Sequence of chain 39.C:
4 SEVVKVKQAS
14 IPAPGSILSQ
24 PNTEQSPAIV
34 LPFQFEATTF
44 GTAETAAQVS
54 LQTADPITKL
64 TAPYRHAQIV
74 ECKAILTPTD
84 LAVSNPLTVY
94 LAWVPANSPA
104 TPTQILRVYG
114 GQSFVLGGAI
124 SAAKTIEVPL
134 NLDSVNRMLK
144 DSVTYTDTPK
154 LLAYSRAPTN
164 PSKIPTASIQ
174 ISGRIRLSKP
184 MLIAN

The small molecule below binds the protein below.
Small molecule (SMILES): Nc1ccn([C@@H]2O[C@H](CO[P](=O)(O)O[C@H]3[C@@H](O)[C@H](n4ccc(N)nc4=O)O[C@@H]3CO[P](=O)(O)O[C@H]3[C@@H](O)[C@H](n4ccc(N)nc4=O)O[C@@H]3CO)[C@@H](O)[C@H]2O)c(=O)n1

Binding-site contacts:
Ligand atom OP2 contacts residue LYS8 of chain 39.C at 2.9 Å (salt-bridge).
Ligand atom O4' contacts residue GLU74 of chain 39.C at 3.7 Å.
Ligand atom O2' contacts residue ASN134 of chain 39.C at 3.2 Å (h-bond).
Ligand atom OP1 contacts residue LYS10 of chain 39.C at 4.3 Å.
Ligand atom OP1 contacts residue PRO132 of chain 39.C at 3.6 Å.
Ligand atom O5' contacts residue LYS8 of chain 39.C at 4.5 Å.
Ligand atom P contacts residue LYS10 of chain 39.C at 4.0 Å.
Ligand atom O2' contacts residue LEU135 of chain 39.C at 4.3 Å.
Ligand atom O3' contacts residue ASN134 of chain 39.C at 4.2 Å.
Ligand atom O2' contacts residue GLU74 of chain 39.C at 3.2 Å.
Ligand atom C2' contacts residue ASN134 of chain 39.C at 4.3 Å.
Ligand atom OP2 contacts residue LYS10 of chain 39.C at 2.9 Å.
Ligand atom P contacts residue LYS8 of chain 39.C at 3.0 Å.
Ligand atom C4' contacts residue GLU74 of chain 39.C at 3.9 Å.
Ligand atom C1' contacts residue GLU74 of chain 39.C at 3.8 Å.
Ligand atom C2' contacts residue GLU74 of chain 39.C at 4.1 Å.
Ligand atom O3' contacts residue LYS8 of chain 39.C at 3.8 Å.
Ligand atom OP1 contacts residue LYS8 of chain 39.C at 2.6 Å (salt-bridge).
Ligand atom OP1 contacts residue ASN134 of chain 39.C at 4.2 Å.